Binding-site contacts:
Ligand atom O2' contacts residue ASN197 of chain 1.H at 3.2 Å.
Ligand atom O3B contacts residue MN1 of chain 1.MA at 1.8 Å.
Ligand atom O3G contacts residue ASP81 of chain 1.G at 3.3 Å (salt-bridge).
Ligand atom O2G contacts residue GLY84 of chain 1.G at 2.8 Å (h-bond).
Ligand atom N3 contacts residue GLY124 of chain 1.G at 3.0 Å.
Ligand atom N9 contacts residue GLY124 of chain 1.G at 3.2 Å.
Ligand atom PB contacts residue MN1 of chain 1.MA at 2.9 Å.
Ligand atom NA1 contacts residue GLY193 of chain 1.H at 2.6 Å.
Ligand atom NA1 contacts residue ASP194 of chain 1.H at 2.6 Å (salt-bridge).
Ligand atom O4' contacts residue ASP125 of chain 1.G at 2.7 Å (salt-bridge).
Ligand atom CA7 contacts residue ASP194 of chain 1.H at 3.1 Å.
Ligand atom O3B contacts residue ASP125 of chain 1.G at 3.0 Å (salt-bridge).
Ligand atom O2G contacts residue MN1 of chain 1.MA at 3.0 Å.
Ligand atom O2A contacts residue MN1 of chain 1.NA at 1.9 Å.
Ligand atom O2A contacts residue MN1 of chain 1.MA at 2.5 Å.
Ligand atom CA6 contacts residue GLY193 of chain 1.H at 3.1 Å.
Ligand atom CA4 contacts residue LEU97 of chain 1.G at 3.1 Å (hydrophobic).
Ligand atom O1G contacts residue ARG169 of chain 1.G at 2.5 Å (salt-bridge).
Ligand atom O2G contacts residue ILE82 of chain 1.G at 2.4 Å (h-bond).
Ligand atom O3G contacts residue MN1 of chain 1.MA at 2.9 Å.
Ligand atom PA contacts residue ARG201 of chain 1.H at 3.1 Å.
Ligand atom N2 contacts residue MET128 of chain 1.H at 3.0 Å.
Ligand atom O2' contacts residue VAL196 of chain 1.H at 2.9 Å.
Ligand atom N1 contacts residue MET128 of chain 1.H at 3.2 Å.
Ligand atom O1A contacts residue ARG201 of chain 1.H at 2.1 Å (salt-bridge).
Ligand atom O3A contacts residue ARG201 of chain 1.H at 3.0 Å (salt-bridge).
Ligand atom PG contacts residue MN1 of chain 1.MA at 3.1 Å.
Ligand atom OA contacts residue ASN197 of chain 1.H at 2.7 Å.
Ligand atom PA contacts residue MN1 of chain 1.NA at 3.3 Å.
Ligand atom O2G contacts residue VAL83 of chain 1.G at 2.9 Å.
Ligand atom N2 contacts residue ASP190 of chain 1.H at 2.5 Å (salt-bridge).
Ligand atom O1B contacts residue LYS236 of chain 1.H at 2.9 Å.
Ligand atom O1B contacts residue MN1 of chain 1.MA at 3.2 Å.
Ligand atom O5' contacts residue ASN197 of chain 1.H at 3.0 Å (h-bond).
Ligand atom OA contacts residue GLY193 of chain 1.H at 2.7 Å (h-bond).
Ligand atom C5 contacts residue SER123 of chain 1.G at 3.3 Å.
Ligand atom CA2 contacts residue PHE85 of chain 1.G at 3.2 Å (hydrophobic).
Ligand atom C4 contacts residue GLY124 of chain 1.G at 3.2 Å.
Ligand atom O2B contacts residue THR86 of chain 1.G at 2.9 Å (h-bond).
Ligand atom O6 contacts residue PHE79 of chain 1.H at 3.3 Å.

The protein below binds the small molecule below.
Small molecule (SMILES): CNc1ccccc1C(=O)O[C@H]1[C@@H](O)[C@H](n2cnc3c(=O)[nH]c(N)nc32)O[C@@H]1CO[P](=O)(O)O[P](=O)(O)OP(=O)(O)O

Sequence of chain 1.H:
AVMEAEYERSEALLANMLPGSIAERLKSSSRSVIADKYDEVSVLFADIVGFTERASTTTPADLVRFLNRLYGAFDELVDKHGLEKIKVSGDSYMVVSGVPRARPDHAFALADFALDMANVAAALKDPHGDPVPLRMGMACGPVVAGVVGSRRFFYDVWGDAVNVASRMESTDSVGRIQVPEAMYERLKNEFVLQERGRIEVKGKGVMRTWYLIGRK

Sequence of chain 1.G:
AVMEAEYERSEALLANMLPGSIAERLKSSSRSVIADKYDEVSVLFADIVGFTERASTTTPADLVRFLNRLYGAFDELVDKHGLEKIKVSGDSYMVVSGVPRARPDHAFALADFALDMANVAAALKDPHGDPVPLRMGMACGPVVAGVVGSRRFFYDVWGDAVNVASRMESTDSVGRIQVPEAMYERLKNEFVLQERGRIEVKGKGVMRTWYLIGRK